Sequence of chain 1.C:
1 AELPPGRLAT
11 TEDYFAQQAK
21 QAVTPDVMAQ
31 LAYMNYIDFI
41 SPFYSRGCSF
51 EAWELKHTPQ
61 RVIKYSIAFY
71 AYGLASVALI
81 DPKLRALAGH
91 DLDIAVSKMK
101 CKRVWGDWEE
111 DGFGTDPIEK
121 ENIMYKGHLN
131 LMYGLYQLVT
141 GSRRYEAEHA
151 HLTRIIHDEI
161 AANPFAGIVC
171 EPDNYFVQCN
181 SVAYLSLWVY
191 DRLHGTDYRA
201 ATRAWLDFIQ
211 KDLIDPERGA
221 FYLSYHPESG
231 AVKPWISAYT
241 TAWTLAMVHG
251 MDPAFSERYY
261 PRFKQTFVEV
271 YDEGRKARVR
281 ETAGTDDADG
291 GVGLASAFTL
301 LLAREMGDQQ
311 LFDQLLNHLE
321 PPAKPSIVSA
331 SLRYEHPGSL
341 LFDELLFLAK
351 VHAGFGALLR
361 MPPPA

A small-molecule ligand and the protein it binds are described below.
Small molecule (SMILES): CC(C)=CCC/C(C)=C/CO

Sequence of chain 1.E:
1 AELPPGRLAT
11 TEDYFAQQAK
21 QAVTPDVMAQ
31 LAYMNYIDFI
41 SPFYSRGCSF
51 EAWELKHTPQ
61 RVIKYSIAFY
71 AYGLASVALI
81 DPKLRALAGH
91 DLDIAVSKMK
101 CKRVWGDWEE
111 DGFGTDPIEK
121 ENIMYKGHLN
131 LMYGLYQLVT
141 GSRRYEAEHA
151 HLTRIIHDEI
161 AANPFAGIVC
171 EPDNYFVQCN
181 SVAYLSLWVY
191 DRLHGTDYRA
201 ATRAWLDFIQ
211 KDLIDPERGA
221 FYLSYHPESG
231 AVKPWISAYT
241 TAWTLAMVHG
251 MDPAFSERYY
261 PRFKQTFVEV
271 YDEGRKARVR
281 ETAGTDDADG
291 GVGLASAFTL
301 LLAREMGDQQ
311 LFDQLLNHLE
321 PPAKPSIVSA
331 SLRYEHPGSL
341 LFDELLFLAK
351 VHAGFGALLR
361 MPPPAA

Binding-site contacts:
Ligand atom C6 contacts residue CYS179 of chain 1.E at 3.0 Å (hydrophobic).
Ligand atom C7 contacts residue MET124 of chain 1.E at 4.4 Å (hydrophobic).
Ligand atom O contacts residue TYR44 of chain 1.C at 3.4 Å (h-bond).
Ligand atom C4 contacts residue CYS179 of chain 1.E at 4.3 Å (hydrophobic).
Ligand atom C9 contacts residue TYR65 of chain 1.E at 3.8 Å (hydrophobic).
Ligand atom C4 contacts residue TYR65 of chain 1.E at 3.7 Å (hydrophobic).
Ligand atom C6 contacts residue TYR65 of chain 1.E at 4.1 Å (hydrophobic).
Ligand atom C3 contacts residue TYR239 of chain 1.E at 3.2 Å (hydrophobic).
Ligand atom O contacts residue CYS179 of chain 1.E at 3.9 Å.
Ligand atom C4 contacts residue TYR239 of chain 1.E at 4.1 Å (hydrophobic).
Ligand atom C2 contacts residue TYR65 of chain 1.E at 4.0 Å (hydrophobic).
Ligand atom C7 contacts residue CYS179 of chain 1.E at 3.5 Å (hydrophobic).
Ligand atom C5 contacts residue TYR239 of chain 1.E at 4.3 Å (hydrophobic).
Ligand atom C contacts residue PHE39 of chain 1.C at 4.1 Å (hydrophobic).
Ligand atom C5 contacts residue ASP38 of chain 1.C at 4.1 Å.
Ligand atom C7 contacts residue TYR44 of chain 1.C at 3.7 Å (hydrophobic).
Ligand atom C3 contacts residue TRP243 of chain 1.E at 4.2 Å (hydrophobic).
Ligand atom O contacts residue PHE176 of chain 1.E at 3.8 Å.
Ligand atom C contacts residue VAL292 of chain 1.E at 4.2 Å (hydrophobic).
Ligand atom C6 contacts residue GLN178 of chain 1.E at 4.1 Å.
Ligand atom C1 contacts residue TYR65 of chain 1.E at 4.0 Å (hydrophobic).
Ligand atom C9 contacts residue LEU294 of chain 1.E at 3.8 Å (hydrophobic).
Ligand atom C8 contacts residue PHE39 of chain 1.C at 3.4 Å (hydrophobic).
Ligand atom O contacts residue TYR65 of chain 1.E at 4.3 Å.
Ligand atom C7 contacts residue PHE176 of chain 1.E at 3.1 Å (hydrophobic).
Ligand atom C2 contacts residue TRP243 of chain 1.E at 3.7 Å (hydrophobic).
Ligand atom O contacts residue MET124 of chain 1.E at 3.0 Å (h-bond).
Ligand atom C8 contacts residue TYR65 of chain 1.E at 4.0 Å (hydrophobic).
Ligand atom C3 contacts residue ASP38 of chain 1.C at 3.7 Å.
Ligand atom O contacts residue CYS170 of chain 1.E at 3.3 Å (h-bond).
Ligand atom C6 contacts residue PHE176 of chain 1.E at 4.2 Å (hydrophobic).
Ligand atom C contacts residue ASP38 of chain 1.C at 4.4 Å.
Ligand atom C9 contacts residue LEU341 of chain 1.E at 3.4 Å (hydrophobic).
Ligand atom C2 contacts residue TYR239 of chain 1.E at 4.1 Å (hydrophobic).
Ligand atom C5 contacts residue CYS179 of chain 1.E at 4.0 Å (hydrophobic).
Ligand atom C8 contacts residue TYR44 of chain 1.C at 3.4 Å (hydrophobic).
Ligand atom C5 contacts residue TYR65 of chain 1.E at 3.7 Å (hydrophobic).
Ligand atom C7 contacts residue CYS170 of chain 1.E at 3.8 Å (hydrophobic).
Ligand atom C8 contacts residue ASP38 of chain 1.C at 3.3 Å.
Ligand atom C4 contacts residue TRP243 of chain 1.E at 3.9 Å (hydrophobic).